Binding-site contacts:
Ligand atom C6 contacts residue THR191 of chain 2.B at 4.3 Å.
Ligand atom C2 contacts residue PHE220 of chain 2.B at 3.6 Å (hydrophobic).
Ligand atom C8 contacts residue TYR72 of chain 2.B at 3.5 Å (hydrophobic).
Ligand atom C8 contacts residue ARG195 of chain 2.B at 3.3 Å.
Ligand atom N7 contacts residue ARG195 of chain 2.B at 4.3 Å.
Ligand atom C4 contacts residue PHE220 of chain 2.B at 3.6 Å (hydrophobic).
Ligand atom C6 contacts residue TYR72 of chain 2.B at 4.3 Å (hydrophobic).
Ligand atom O6 contacts residue PHE73 of chain 2.B at 3.6 Å.
Ligand atom N7 contacts residue THR191 of chain 2.B at 2.8 Å (h-bond).
Ligand atom C2 contacts residue TYR72 of chain 2.B at 4.1 Å (hydrophobic).
Ligand atom N9 contacts residue TYR72 of chain 2.B at 3.2 Å.
Ligand atom N9 contacts residue ARG195 of chain 2.B at 4.1 Å.
Ligand atom N1 contacts residue ARG189 of chain 2.B at 3.8 Å.
Ligand atom N3 contacts residue TYR72 of chain 2.B at 3.3 Å.
Ligand atom C5 contacts residue TYR72 of chain 2.B at 3.6 Å (hydrophobic).
Ligand atom O6 contacts residue SER123 of chain 2.B at 4.2 Å.
Ligand atom O6 contacts residue ARG189 of chain 2.B at 2.9 Å (salt-bridge).
Ligand atom C5 contacts residue PHE220 of chain 2.B at 3.2 Å (hydrophobic).
Ligand atom C2 contacts residue ALA70 of chain 2.B at 4.4 Å (hydrophobic).
Ligand atom C2 contacts residue PHE73 of chain 2.B at 4.1 Å (hydrophobic).
Ligand atom O6 contacts residue PHE220 of chain 2.B at 3.4 Å.
Ligand atom N1 contacts residue PHE73 of chain 2.B at 3.4 Å.
Ligand atom N9 contacts residue PHE220 of chain 2.B at 3.6 Å.
Ligand atom N3 contacts residue PHE220 of chain 2.B at 3.8 Å.
Ligand atom C4 contacts residue TYR72 of chain 2.B at 3.2 Å (hydrophobic).
Ligand atom C5 contacts residue THR191 of chain 2.B at 3.8 Å.
Ligand atom C6 contacts residue PHE220 of chain 2.B at 3.1 Å (hydrophobic).
Ligand atom N7 contacts residue PHE220 of chain 2.B at 3.1 Å.
Ligand atom N9 contacts residue ASP274 of chain 2.B at 3.0 Å (salt-bridge).
Ligand atom C6 contacts residue PHE73 of chain 2.B at 3.7 Å (hydrophobic).
Ligand atom C4 contacts residue ASP274 of chain 2.B at 4.0 Å.
Ligand atom C8 contacts residue ASP274 of chain 2.B at 3.9 Å.
Ligand atom C8 contacts residue THR191 of chain 2.B at 3.4 Å.
Ligand atom N3 contacts residue ASP274 of chain 2.B at 4.3 Å.
Ligand atom C6 contacts residue ARG189 of chain 2.B at 3.8 Å.
Ligand atom C8 contacts residue PHE220 of chain 2.B at 3.5 Å (hydrophobic).
Ligand atom O6 contacts residue THR191 of chain 2.B at 4.0 Å.
Ligand atom N7 contacts residue TYR72 of chain 2.B at 3.6 Å.
Ligand atom N1 contacts residue PHE220 of chain 2.B at 3.4 Å.

This protein binds this small molecule.
Small molecule (SMILES): O=c1[nH]cnc2nc[nH]c12

Sequence of chain 2.B:
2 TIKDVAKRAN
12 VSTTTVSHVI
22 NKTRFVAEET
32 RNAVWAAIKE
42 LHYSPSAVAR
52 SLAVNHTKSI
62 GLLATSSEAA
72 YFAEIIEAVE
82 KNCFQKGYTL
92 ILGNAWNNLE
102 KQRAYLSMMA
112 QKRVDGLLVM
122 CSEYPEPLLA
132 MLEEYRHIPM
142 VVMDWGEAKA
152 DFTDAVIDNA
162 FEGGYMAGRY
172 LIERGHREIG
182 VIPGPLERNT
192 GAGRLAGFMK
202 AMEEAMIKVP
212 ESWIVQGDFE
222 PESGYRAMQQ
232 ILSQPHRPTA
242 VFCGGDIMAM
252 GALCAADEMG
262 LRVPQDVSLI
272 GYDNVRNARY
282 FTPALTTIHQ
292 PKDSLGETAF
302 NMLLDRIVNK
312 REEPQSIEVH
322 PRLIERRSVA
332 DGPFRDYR